A protein and the small-molecule ligand that binds it are described below.
Small molecule (SMILES): CC(=O)N[C@@H]1[C@@H](O)[C@H](O)[C@@H](CO)O[C@H]1O

Binding-site contacts:
Ligand atom N2 contacts residue ASN12 of chain 1.A at 3.1 Å (h-bond).
Ligand atom C4 contacts residue ASN12 of chain 1.A at 3.9 Å.
Ligand atom C1 contacts residue ASN12 of chain 1.A at 1.4 Å.
Ligand atom O5 contacts residue ASN12 of chain 1.A at 2.4 Å (h-bond).
Ligand atom O7 contacts residue ASN12 of chain 1.A at 3.7 Å.
Ligand atom C5 contacts residue ASN12 of chain 1.A at 3.6 Å.
Ligand atom C6 contacts residue ASN12 of chain 1.A at 4.3 Å.
Ligand atom C7 contacts residue ASN12 of chain 1.A at 3.4 Å.
Ligand atom C8 contacts residue ASN12 of chain 1.A at 4.3 Å.
Ligand atom C3 contacts residue ASN12 of chain 1.A at 3.7 Å.
Ligand atom O6 contacts residue ASN12 of chain 1.A at 4.3 Å.
Ligand atom C2 contacts residue ASN12 of chain 1.A at 2.4 Å.

Sequence of chain 1.A:
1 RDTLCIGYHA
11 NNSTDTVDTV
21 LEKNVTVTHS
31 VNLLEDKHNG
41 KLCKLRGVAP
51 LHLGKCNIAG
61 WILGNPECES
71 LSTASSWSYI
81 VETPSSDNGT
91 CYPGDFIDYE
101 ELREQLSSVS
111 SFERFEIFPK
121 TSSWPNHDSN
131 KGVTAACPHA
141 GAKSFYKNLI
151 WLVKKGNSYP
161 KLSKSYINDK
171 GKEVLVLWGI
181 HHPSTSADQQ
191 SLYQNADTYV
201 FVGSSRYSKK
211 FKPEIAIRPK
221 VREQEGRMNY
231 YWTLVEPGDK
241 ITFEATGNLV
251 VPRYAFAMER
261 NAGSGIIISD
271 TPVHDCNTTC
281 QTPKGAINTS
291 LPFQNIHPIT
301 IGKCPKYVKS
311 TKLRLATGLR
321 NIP